Sequence of chain 1.A:
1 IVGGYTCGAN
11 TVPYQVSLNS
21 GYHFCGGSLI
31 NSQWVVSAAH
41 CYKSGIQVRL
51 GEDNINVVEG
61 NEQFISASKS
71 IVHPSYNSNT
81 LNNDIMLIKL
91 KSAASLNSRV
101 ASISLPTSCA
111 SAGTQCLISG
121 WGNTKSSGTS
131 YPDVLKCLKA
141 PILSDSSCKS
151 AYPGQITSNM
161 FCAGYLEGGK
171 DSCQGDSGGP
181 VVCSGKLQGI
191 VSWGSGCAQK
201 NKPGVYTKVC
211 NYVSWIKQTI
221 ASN

A protein and the small-molecule ligand that binds it are described below.
Small molecule (SMILES): [H]/N=C(/N)c1ccc(Br)cc1

Binding-site contacts:
Ligand atom C7 contacts residue SER172 of chain 1.A at 3.2 Å.
Ligand atom C3 contacts residue GLN174 of chain 1.A at 4.0 Å.
Ligand atom C6 contacts residue SER172 of chain 1.A at 3.7 Å.
Ligand atom BR1 contacts residue GLN174 of chain 1.A at 4.1 Å.
Ligand atom C1 contacts residue SER172 of chain 1.A at 3.8 Å.
Ligand atom C4 contacts residue GLY194 of chain 1.A at 4.1 Å.
Ligand atom N1 contacts residue SER172 of chain 1.A at 3.4 Å (h-bond).
Ligand atom C1 contacts residue GLY194 of chain 1.A at 4.2 Å.
Ligand atom C2 contacts residue VAL191 of chain 1.A at 3.9 Å (hydrophobic).
Ligand atom C5 contacts residue CYS197 of chain 1.A at 4.0 Å (hydrophobic).
Ligand atom C7 contacts residue GLY196 of chain 1.A at 3.8 Å.
Ligand atom C2 contacts residue CYS173 of chain 1.A at 3.9 Å (hydrophobic).
Ligand atom C5 contacts residue GLY196 of chain 1.A at 3.3 Å.
Ligand atom C3 contacts residue TRP193 of chain 1.A at 4.2 Å (hydrophobic).
Ligand atom C7 contacts residue GLY194 of chain 1.A at 3.9 Å.
Ligand atom C6 contacts residue GLY196 of chain 1.A at 4.0 Å.
Ligand atom C5 contacts residue GLY194 of chain 1.A at 3.7 Å.
Ligand atom C1 contacts residue CYS173 of chain 1.A at 4.1 Å (hydrophobic).
Ligand atom C7 contacts residue TRP193 of chain 1.A at 3.9 Å (hydrophobic).
Ligand atom C6 contacts residue GLY194 of chain 1.A at 3.8 Å.
Ligand atom C1 contacts residue TRP193 of chain 1.A at 3.8 Å (hydrophobic).
Ligand atom C1 contacts residue VAL191 of chain 1.A at 3.9 Å (hydrophobic).
Ligand atom C3 contacts residue CYS173 of chain 1.A at 4.0 Å (hydrophobic).
Ligand atom C5 contacts residue TRP193 of chain 1.A at 4.1 Å (hydrophobic).
Ligand atom N1 contacts residue GLY196 of chain 1.A at 2.8 Å (h-bond).
Ligand atom C4 contacts residue GLN174 of chain 1.A at 4.2 Å.
Ligand atom C2 contacts residue SER192 of chain 1.A at 4.0 Å.
Ligand atom C6 contacts residue CYS173 of chain 1.A at 4.0 Å (hydrophobic).
Ligand atom N2 contacts residue SER172 of chain 1.A at 2.9 Å (h-bond).
Ligand atom C4 contacts residue GLY196 of chain 1.A at 4.2 Å.
Ligand atom N2 contacts residue GLY204 of chain 1.A at 3.4 Å.
Ligand atom C7 contacts residue ASP171 of chain 1.A at 3.5 Å.
Ligand atom BR1 contacts residue SER177 of chain 1.A at 3.4 Å.
Ligand atom N1 contacts residue ASP171 of chain 1.A at 2.8 Å (salt-bridge).
Ligand atom C6 contacts residue TRP193 of chain 1.A at 3.8 Å (hydrophobic).
Ligand atom N2 contacts residue TRP193 of chain 1.A at 3.9 Å.
Ligand atom N1 contacts residue CYS197 of chain 1.A at 3.8 Å.
Ligand atom N2 contacts residue ASP171 of chain 1.A at 2.8 Å (salt-bridge).
Ligand atom N1 contacts residue GLY194 of chain 1.A at 3.8 Å.
Ligand atom C2 contacts residue TRP193 of chain 1.A at 4.0 Å (hydrophobic).